Sequence of chain 1.B:
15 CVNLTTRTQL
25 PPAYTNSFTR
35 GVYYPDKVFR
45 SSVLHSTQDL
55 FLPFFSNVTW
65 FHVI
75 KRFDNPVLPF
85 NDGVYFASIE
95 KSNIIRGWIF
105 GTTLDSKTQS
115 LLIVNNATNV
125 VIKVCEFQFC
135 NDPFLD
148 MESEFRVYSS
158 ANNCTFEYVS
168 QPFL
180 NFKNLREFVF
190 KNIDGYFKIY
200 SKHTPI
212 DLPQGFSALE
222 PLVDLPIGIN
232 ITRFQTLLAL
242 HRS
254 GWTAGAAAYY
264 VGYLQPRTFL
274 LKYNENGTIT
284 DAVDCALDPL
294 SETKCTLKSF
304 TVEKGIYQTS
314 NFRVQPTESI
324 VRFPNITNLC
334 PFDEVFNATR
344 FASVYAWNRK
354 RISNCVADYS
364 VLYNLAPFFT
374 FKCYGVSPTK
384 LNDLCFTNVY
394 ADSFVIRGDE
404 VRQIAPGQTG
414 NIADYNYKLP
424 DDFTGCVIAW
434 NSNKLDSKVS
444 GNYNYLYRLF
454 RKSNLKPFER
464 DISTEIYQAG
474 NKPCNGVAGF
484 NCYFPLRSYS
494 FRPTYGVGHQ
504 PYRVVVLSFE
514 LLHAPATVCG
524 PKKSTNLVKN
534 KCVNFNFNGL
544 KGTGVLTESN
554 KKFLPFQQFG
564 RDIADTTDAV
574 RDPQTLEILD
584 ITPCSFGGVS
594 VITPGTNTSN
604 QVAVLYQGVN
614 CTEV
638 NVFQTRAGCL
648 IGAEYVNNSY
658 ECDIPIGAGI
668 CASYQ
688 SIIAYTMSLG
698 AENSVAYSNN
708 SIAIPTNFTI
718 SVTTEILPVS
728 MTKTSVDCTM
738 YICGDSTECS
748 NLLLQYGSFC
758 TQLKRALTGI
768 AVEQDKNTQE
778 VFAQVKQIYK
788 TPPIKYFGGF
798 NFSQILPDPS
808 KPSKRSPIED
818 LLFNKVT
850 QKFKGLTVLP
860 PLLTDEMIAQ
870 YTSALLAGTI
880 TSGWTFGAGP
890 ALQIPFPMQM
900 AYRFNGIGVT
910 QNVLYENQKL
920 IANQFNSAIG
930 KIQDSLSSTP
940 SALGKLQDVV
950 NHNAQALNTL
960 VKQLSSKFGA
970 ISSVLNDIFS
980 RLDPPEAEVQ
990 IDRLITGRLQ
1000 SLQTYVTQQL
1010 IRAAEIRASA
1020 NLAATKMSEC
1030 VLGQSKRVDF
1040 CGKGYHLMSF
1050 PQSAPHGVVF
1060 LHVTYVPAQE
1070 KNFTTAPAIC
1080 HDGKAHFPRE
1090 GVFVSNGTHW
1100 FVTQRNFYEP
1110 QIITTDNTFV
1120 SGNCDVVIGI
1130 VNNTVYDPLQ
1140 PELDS

The protein below binds the small molecule below.
Small molecule (SMILES): CC(=O)N[C@@H]1[C@@H](O)[C@H](O)[C@@H](CO)O[C@H]1O

Binding-site contacts:
Ligand atom C1 contacts residue ASN613 of chain 1.B at 1.4 Å.
Ligand atom C1 contacts residue THR615 of chain 1.B at 4.2 Å.
Ligand atom O5 contacts residue THR615 of chain 1.B at 3.5 Å (h-bond).
Ligand atom N2 contacts residue ASN613 of chain 1.B at 2.9 Å (h-bond).
Ligand atom O5 contacts residue ASN613 of chain 1.B at 2.4 Å (h-bond).
Ligand atom O7 contacts residue ASN613 of chain 1.B at 4.1 Å.
Ligand atom C5 contacts residue THR615 of chain 1.B at 4.3 Å.
Ligand atom O6 contacts residue THR615 of chain 1.B at 3.1 Å (h-bond).
Ligand atom C2 contacts residue ASN613 of chain 1.B at 2.4 Å.
Ligand atom C6 contacts residue THR615 of chain 1.B at 4.2 Å.
Ligand atom C3 contacts residue ASN613 of chain 1.B at 3.8 Å.
Ligand atom C4 contacts residue ASN613 of chain 1.B at 4.2 Å.
Ligand atom C5 contacts residue ASN613 of chain 1.B at 3.7 Å.
Ligand atom C7 contacts residue ASN613 of chain 1.B at 3.7 Å.